Sequence of chain 1.A:
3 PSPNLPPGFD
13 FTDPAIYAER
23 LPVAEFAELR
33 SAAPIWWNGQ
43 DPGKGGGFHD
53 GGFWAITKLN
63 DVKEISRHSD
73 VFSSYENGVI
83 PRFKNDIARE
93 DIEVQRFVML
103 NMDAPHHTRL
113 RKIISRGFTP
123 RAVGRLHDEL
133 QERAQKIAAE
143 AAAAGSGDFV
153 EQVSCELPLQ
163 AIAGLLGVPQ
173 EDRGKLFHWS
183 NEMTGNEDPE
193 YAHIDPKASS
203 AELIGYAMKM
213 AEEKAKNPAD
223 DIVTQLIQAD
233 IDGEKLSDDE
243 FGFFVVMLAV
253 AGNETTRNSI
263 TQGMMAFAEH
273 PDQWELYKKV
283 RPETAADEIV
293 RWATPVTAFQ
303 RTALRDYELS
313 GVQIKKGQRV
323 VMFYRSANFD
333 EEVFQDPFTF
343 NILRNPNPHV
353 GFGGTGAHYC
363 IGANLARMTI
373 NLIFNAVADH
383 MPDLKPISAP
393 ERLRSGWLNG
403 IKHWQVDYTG

Binding-site contacts:
Ligand atom C11 contacts residue VAL252 of chain 1.A at 3.5 Å (hydrophobic).
Ligand atom N2 contacts residue ALA253 of chain 1.A at 3.8 Å.
Ligand atom C14 contacts residue ILE82 of chain 1.A at 3.6 Å (hydrophobic).
Ligand atom S1 contacts residue VAL100 of chain 1.A at 3.8 Å.
Ligand atom C16 contacts residue MET185 of chain 1.A at 3.6 Å (hydrophobic).
Ligand atom C7 contacts residue ALA253 of chain 1.A at 3.4 Å (hydrophobic).
Ligand atom O2 contacts residue VAL100 of chain 1.A at 3.7 Å.
Ligand atom O2 contacts residue MET249 of chain 1.A at 3.8 Å.
Ligand atom C4 contacts residue VAL252 of chain 1.A at 4.0 Å (hydrophobic).
Ligand atom C14 contacts residue GLN97 of chain 1.A at 3.8 Å.
Ligand atom C8 contacts residue HEM1 of chain 1.E at 3.0 Å.
Ligand atom C3 contacts residue LEU102 of chain 1.A at 3.9 Å (hydrophobic).
Ligand atom C17 contacts residue VAL252 of chain 1.A at 4.0 Å (hydrophobic).
Ligand atom N1 contacts residue ASN103 of chain 1.A at 3.7 Å.
Ligand atom N2 contacts residue HEM1 of chain 1.E at 2.3 Å.
Ligand atom C11 contacts residue ALA253 of chain 1.A at 4.0 Å (hydrophobic).
Ligand atom N1 contacts residue LEU102 of chain 1.A at 3.9 Å.
Ligand atom C9 contacts residue HEM1 of chain 1.E at 3.0 Å.
Ligand atom C12 contacts residue VAL252 of chain 1.A at 4.0 Å (hydrophobic).
Ligand atom C2 contacts residue LEU102 of chain 1.A at 3.4 Å (hydrophobic).
Ligand atom C10 contacts residue ALA253 of chain 1.A at 4.1 Å (hydrophobic).
Ligand atom C7 contacts residue THR257 of chain 1.A at 3.4 Å.
Ligand atom C15 contacts residue ILE82 of chain 1.A at 3.8 Å (hydrophobic).
Ligand atom C2 contacts residue ILE82 of chain 1.A at 3.6 Å (hydrophobic).
Ligand atom C4 contacts residue TRP399 of chain 1.A at 4.0 Å (hydrophobic).
Ligand atom C18 contacts residue VAL252 of chain 1.A at 4.0 Å (hydrophobic).
Ligand atom C17 contacts residue MET185 of chain 1.A at 3.9 Å (hydrophobic).
Ligand atom N1 contacts residue VAL100 of chain 1.A at 4.0 Å.
Ligand atom C1 contacts residue LEU102 of chain 1.A at 3.6 Å (hydrophobic).
Ligand atom C8 contacts residue ALA253 of chain 1.A at 3.2 Å (hydrophobic).
Ligand atom O1 contacts residue VAL100 of chain 1.A at 3.2 Å.
Ligand atom C9 contacts residue ALA253 of chain 1.A at 4.0 Å (hydrophobic).
Ligand atom C8 contacts residue THR257 of chain 1.A at 3.4 Å.
Ligand atom C3 contacts residue TRP399 of chain 1.A at 3.6 Å (hydrophobic).
Ligand atom C10 contacts residue PHE301 of chain 1.A at 3.9 Å (hydrophobic).
Ligand atom C6 contacts residue ALA253 of chain 1.A at 3.8 Å (hydrophobic).
Ligand atom C3 contacts residue PHE301 of chain 1.A at 3.9 Å (hydrophobic).
Ligand atom C5 contacts residue TRP399 of chain 1.A at 3.9 Å (hydrophobic).
Ligand atom O1 contacts residue GLN97 of chain 1.A at 3.6 Å.
Ligand atom O1 contacts residue ASN103 of chain 1.A at 3.5 Å (h-bond).

The small molecule below binds the protein below.
Small molecule (SMILES): O=S(=O)(Nc1ccc(Cc2ccncc2)cc1)c1ccccc1